A small-molecule ligand and the protein it binds are described below.
Small molecule (SMILES): CC1=N[C@@H]2[C@@H](O)[C@H](O)[C@@H](CO)O[C@@H]2S1

Binding-site contacts:
Ligand atom C6 contacts residue GLU176 of chain 2.C at 4.1 Å.
Ligand atom O4 contacts residue GLU176 of chain 2.C at 2.8 Å (salt-bridge).
Ligand atom O6 contacts residue TRP174 of chain 2.C at 3.7 Å.
Ligand atom C6 contacts residue TRP174 of chain 2.C at 3.6 Å (hydrophobic).
Ligand atom C2 contacts residue ASP39 of chain 2.C at 3.9 Å.
Ligand atom C7 contacts residue ASP39 of chain 2.C at 3.8 Å.
Ligand atom C3 contacts residue ARG90 of chain 2.B at 4.1 Å.
Ligand atom O6 contacts residue ASP137 of chain 2.C at 2.8 Å (salt-bridge).
Ligand atom C7 contacts residue TRP174 of chain 2.C at 3.5 Å (hydrophobic).
Ligand atom O3 contacts residue ASP39 of chain 2.C at 4.0 Å.
Ligand atom C1 contacts residue TYR135 of chain 2.C at 4.2 Å (hydrophobic).
Ligand atom C4 contacts residue TRP174 of chain 2.C at 3.8 Å (hydrophobic).
Ligand atom O5 contacts residue TYR135 of chain 2.C at 3.9 Å.
Ligand atom O4 contacts residue TRP174 of chain 2.C at 3.3 Å.
Ligand atom S1 contacts residue TRP174 of chain 2.C at 3.5 Å (h-bond).
Ligand atom C4 contacts residue ARG90 of chain 2.B at 4.1 Å.
Ligand atom C6 contacts residue ASP137 of chain 2.C at 3.3 Å.
Ligand atom C3 contacts residue TRP174 of chain 2.C at 3.9 Å (hydrophobic).
Ligand atom C7 contacts residue TRP109 of chain 2.C at 3.9 Å (hydrophobic).
Ligand atom C8 contacts residue ASP39 of chain 2.C at 4.0 Å.
Ligand atom O4 contacts residue ARG90 of chain 2.B at 2.9 Å (salt-bridge).
Ligand atom O3 contacts residue ARG90 of chain 2.B at 3.0 Å (salt-bridge).
Ligand atom C8 contacts residue TRP90 of chain 2.C at 3.5 Å (hydrophobic).
Ligand atom C5 contacts residue TRP174 of chain 2.C at 3.5 Å (hydrophobic).
Ligand atom C2 contacts residue GLU40 of chain 2.C at 3.5 Å.
Ligand atom O3 contacts residue GLU40 of chain 2.C at 3.8 Å.
Ligand atom O6 contacts residue TYR135 of chain 2.C at 3.5 Å.
Ligand atom N2 contacts residue GLU40 of chain 2.C at 4.0 Å.
Ligand atom C1 contacts residue TRP109 of chain 2.C at 3.6 Å (hydrophobic).
Ligand atom N2 contacts residue ASP39 of chain 2.C at 3.0 Å (salt-bridge).
Ligand atom S1 contacts residue TYR135 of chain 2.C at 2.6 Å (h-bond).
Ligand atom S1 contacts residue TRP109 of chain 2.C at 3.4 Å.
Ligand atom C7 contacts residue TYR135 of chain 2.C at 3.8 Å (hydrophobic).
Ligand atom O3 contacts residue HIS173 of chain 2.B at 3.2 Å.
Ligand atom C8 contacts residue TYR135 of chain 2.C at 3.8 Å (hydrophobic).
Ligand atom C4 contacts residue GLU176 of chain 2.C at 3.6 Å.
Ligand atom C8 contacts residue TRP109 of chain 2.C at 3.6 Å (hydrophobic).
Ligand atom N2 contacts residue TRP174 of chain 2.C at 4.2 Å.
Ligand atom C8 contacts residue TRP174 of chain 2.C at 3.6 Å (hydrophobic).
Ligand atom C1 contacts residue GLU40 of chain 2.C at 4.0 Å.

Sequence of chain 2.C:
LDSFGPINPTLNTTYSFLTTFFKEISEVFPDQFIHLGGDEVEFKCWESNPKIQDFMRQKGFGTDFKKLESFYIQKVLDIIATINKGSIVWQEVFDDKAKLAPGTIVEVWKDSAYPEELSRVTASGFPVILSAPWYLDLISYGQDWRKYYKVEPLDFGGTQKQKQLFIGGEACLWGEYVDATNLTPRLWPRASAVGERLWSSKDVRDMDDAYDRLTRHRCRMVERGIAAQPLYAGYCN

Sequence of chain 1.C:
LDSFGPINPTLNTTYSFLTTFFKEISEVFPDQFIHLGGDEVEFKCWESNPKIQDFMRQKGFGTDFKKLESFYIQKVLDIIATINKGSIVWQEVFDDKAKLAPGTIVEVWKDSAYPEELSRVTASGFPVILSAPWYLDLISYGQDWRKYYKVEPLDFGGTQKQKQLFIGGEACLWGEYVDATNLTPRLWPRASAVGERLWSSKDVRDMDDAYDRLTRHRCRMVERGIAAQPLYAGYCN

Sequence of chain 2.B:
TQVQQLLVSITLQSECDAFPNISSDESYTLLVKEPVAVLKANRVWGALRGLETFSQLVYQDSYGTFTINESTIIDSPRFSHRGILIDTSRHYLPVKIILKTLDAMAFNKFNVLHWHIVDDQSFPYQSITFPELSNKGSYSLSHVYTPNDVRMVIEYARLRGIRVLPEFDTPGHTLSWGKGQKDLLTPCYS